The protein below binds the small molecule below.
Small molecule (SMILES): Nc1nc2c(ncn2[C@@H]2O[C@H](CO[P](=O)(O)O[P](=O)(O)CP(=O)(O)O)[C@@H](O)[C@H]2O)c(=O)[nH]1

Binding-site contacts:
Ligand atom C3B contacts residue MG1 of chain 1.D at 3.5 Å.
Ligand atom O1B contacts residue THR59 of chain 1.A at 2.9 Å (h-bond).
Ligand atom N1 contacts residue ASP175 of chain 1.A at 2.8 Å (salt-bridge).
Ligand atom O2B contacts residue GLY57 of chain 1.A at 3.0 Å (h-bond).
Ligand atom O6 contacts residue ASP175 of chain 1.A at 3.4 Å (salt-bridge).
Ligand atom O3G contacts residue GLY121 of chain 1.A at 3.2 Å.
Ligand atom O2B contacts residue ASP55 of chain 1.A at 3.3 Å (salt-bridge).
Ligand atom O6 contacts residue LEU229 of chain 1.A at 3.3 Å (h-bond).
Ligand atom O1B contacts residue MG1 of chain 1.D at 2.1 Å.
Ligand atom PA contacts residue THR60 of chain 1.A at 3.5 Å.
Ligand atom O2B contacts residue HIS56 of chain 1.A at 3.3 Å (h-bond).
Ligand atom PB contacts residue LYS58 of chain 1.A at 3.5 Å.
Ligand atom O2G contacts residue MG1 of chain 1.D at 2.1 Å.
Ligand atom O3G contacts residue ILE54 of chain 1.A at 3.2 Å.
Ligand atom O2B contacts residue LYS58 of chain 1.A at 2.6 Å (salt-bridge).
Ligand atom PG contacts residue MG1 of chain 1.D at 3.3 Å.
Ligand atom O3G contacts residue ASP55 of chain 1.A at 3.0 Å (salt-bridge).
Ligand atom O6 contacts residue LYS173 of chain 1.A at 3.4 Å (salt-bridge).
Ligand atom O1B contacts residue LYS58 of chain 1.A at 3.3 Å (salt-bridge).
Ligand atom O1G contacts residue ILE94 of chain 1.A at 3.3 Å.
Ligand atom O1A contacts residue THR60 of chain 1.A at 2.5 Å (h-bond).
Ligand atom O6 contacts residue ALA228 of chain 1.A at 3.1 Å (h-bond).
Ligand atom O2G contacts residue LYS58 of chain 1.A at 3.5 Å.
Ligand atom O1G contacts residue THR95 of chain 1.A at 3.2 Å (h-bond).
Ligand atom O1A contacts residue THR59 of chain 1.A at 3.3 Å (h-bond).
Ligand atom O6 contacts residue SER227 of chain 1.A at 3.1 Å (h-bond).
Ligand atom N2 contacts residue ASP175 of chain 1.A at 3.0 Å (salt-bridge).
Ligand atom O4' contacts residue LYS173 of chain 1.A at 3.2 Å (salt-bridge).
Ligand atom C6 contacts residue ASP175 of chain 1.A at 3.5 Å.
Ligand atom C3B contacts residue ASP55 of chain 1.A at 3.5 Å.
Ligand atom C6 contacts residue LEU229 of chain 1.A at 3.4 Å (hydrophobic).
Ligand atom O3A contacts residue GLY57 of chain 1.A at 3.2 Å.
Ligand atom O2G contacts residue THR95 of chain 1.A at 2.9 Å (h-bond).
Ligand atom PB contacts residue MG1 of chain 1.D at 3.3 Å.
Ligand atom C8 contacts residue THR60 of chain 1.A at 3.5 Å.
Ligand atom C5 contacts residue LEU229 of chain 1.A at 3.5 Å (hydrophobic).
Ligand atom N2 contacts residue ARG176 of chain 1.A at 3.1 Å.
Ligand atom O3G contacts residue LYS58 of chain 1.A at 2.8 Å (salt-bridge).
Ligand atom N7 contacts residue ASN172 of chain 1.A at 3.1 Å (h-bond).
Ligand atom O6 contacts residue ASN172 of chain 1.A at 3.0 Å (h-bond).

Sequence of chain 1.A:
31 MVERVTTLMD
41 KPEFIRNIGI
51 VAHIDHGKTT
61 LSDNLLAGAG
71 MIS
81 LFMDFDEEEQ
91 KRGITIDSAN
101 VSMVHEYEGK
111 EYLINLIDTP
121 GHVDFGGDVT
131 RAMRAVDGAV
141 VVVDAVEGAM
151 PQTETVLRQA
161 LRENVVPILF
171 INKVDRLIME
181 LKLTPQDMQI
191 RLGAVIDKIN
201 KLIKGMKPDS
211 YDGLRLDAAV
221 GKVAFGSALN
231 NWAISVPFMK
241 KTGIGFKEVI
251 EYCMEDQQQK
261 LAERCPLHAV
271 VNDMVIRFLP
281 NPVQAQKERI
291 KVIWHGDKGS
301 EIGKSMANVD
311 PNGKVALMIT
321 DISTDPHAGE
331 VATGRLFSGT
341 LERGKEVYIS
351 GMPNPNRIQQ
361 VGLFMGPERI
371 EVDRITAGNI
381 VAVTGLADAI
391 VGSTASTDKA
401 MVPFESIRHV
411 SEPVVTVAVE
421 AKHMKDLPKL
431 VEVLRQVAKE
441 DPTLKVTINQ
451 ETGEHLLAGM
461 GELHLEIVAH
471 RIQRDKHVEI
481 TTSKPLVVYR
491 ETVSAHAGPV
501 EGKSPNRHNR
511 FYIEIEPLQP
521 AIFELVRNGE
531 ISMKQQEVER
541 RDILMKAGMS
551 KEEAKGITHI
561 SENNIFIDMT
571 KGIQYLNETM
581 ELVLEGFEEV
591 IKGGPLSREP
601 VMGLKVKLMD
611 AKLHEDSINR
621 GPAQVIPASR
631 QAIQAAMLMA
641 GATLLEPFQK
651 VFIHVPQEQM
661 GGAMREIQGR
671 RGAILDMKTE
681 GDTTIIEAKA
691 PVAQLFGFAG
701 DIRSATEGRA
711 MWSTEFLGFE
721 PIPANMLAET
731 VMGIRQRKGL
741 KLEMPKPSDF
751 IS